Sequence of chain 1.E:
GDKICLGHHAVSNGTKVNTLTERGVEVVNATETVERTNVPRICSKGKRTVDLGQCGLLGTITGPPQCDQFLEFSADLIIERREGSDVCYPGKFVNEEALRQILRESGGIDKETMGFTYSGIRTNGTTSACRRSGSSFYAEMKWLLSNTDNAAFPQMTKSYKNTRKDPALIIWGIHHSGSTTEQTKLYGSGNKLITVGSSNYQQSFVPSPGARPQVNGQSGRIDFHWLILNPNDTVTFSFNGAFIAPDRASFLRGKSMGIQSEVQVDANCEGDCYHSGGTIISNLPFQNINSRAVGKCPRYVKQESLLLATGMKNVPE

A small-molecule ligand and the protein it binds are described below.
Small molecule (SMILES): CC(=O)N[C@@H]1[C@@H](O)[C@H](O)[C@@H](CO)O[C@H]1O

Binding-site contacts:
Ligand atom C5 contacts residue ASN235 of chain 1.E at 3.7 Å.
Ligand atom O7 contacts residue ASN235 of chain 1.E at 3.8 Å.
Ligand atom N2 contacts residue ASN235 of chain 1.E at 3.1 Å (h-bond).
Ligand atom C2 contacts residue ASN235 of chain 1.E at 2.6 Å.
Ligand atom C4 contacts residue ASN235 of chain 1.E at 4.4 Å.
Ligand atom C1 contacts residue ASN235 of chain 1.E at 1.5 Å.
Ligand atom C3 contacts residue ASN235 of chain 1.E at 4.0 Å.
Ligand atom O5 contacts residue ASN235 of chain 1.E at 2.4 Å (h-bond).
Ligand atom C7 contacts residue ASN235 of chain 1.E at 3.6 Å.
Ligand atom C8 contacts residue PRO234 of chain 1.E at 4.1 Å (hydrophobic).